The protein below binds the small molecule below.
Small molecule (SMILES): CC(=O)N[C@H]1[C@H](O[C@H]2[C@H](O)[C@@H](NC(C)=O)CO[C@@H]2CO)O[C@H](CO)[C@@H](O[C@@H]2O[C@H](CO[C@H]3O[C@H](CO)[C@@H](O)[C@H](O)[C@@H]3O[C@@H]3O[C@H](CO)[C@@H](O[C@@H]4O[C@H](CO)[C@H](O)[C@H](O)[C@H]4O)[C@H](O)[C@H]3NC(C)=O)[C@@H](O)[C@H](O[C@H]3O[C@H](CO)[C@@H](O)[C@H](O)[C@@H]3O)[C@@H]2O)[C@@H]1O

Binding-site contacts:
Ligand atom O6 contacts residue TYR100 of chain 1.F at 2.4 Å (h-bond).
Ligand atom C3 contacts residue LEU99 of chain 1.F at 3.8 Å (hydrophobic).
Ligand atom O6 contacts residue ARG228 of chain 1.F at 2.7 Å (salt-bridge).
Ligand atom O2 contacts residue TYR100 of chain 1.F at 3.2 Å (h-bond).
Ligand atom C6 contacts residue ARG228 of chain 1.F at 3.5 Å.
Ligand atom O3 contacts residue TYR100 of chain 1.F at 4.3 Å.
Ligand atom C2 contacts residue LEU99 of chain 1.F at 4.1 Å (hydrophobic).
Ligand atom O3 contacts residue TYR12 of chain 1.F at 4.1 Å.
Ligand atom C3 contacts residue ASN546 of chain 1.C at 3.9 Å.
Ligand atom C5 contacts residue ASN546 of chain 1.C at 3.6 Å.
Ligand atom C2 contacts residue ASN546 of chain 1.C at 2.7 Å.
Ligand atom C6 contacts residue TYR100 of chain 1.F at 3.6 Å (hydrophobic).
Ligand atom C2 contacts residue TYR12 of chain 1.F at 3.6 Å (hydrophobic).
Ligand atom O5 contacts residue ASN546 of chain 1.C at 2.4 Å (h-bond).
Ligand atom O6 contacts residue TYR100 of chain 1.F at 4.3 Å.
Ligand atom C6 contacts residue LEU99 of chain 1.F at 3.7 Å (hydrophobic).
Ligand atom O6 contacts residue LEU99 of chain 1.F at 4.2 Å.
Ligand atom O2 contacts residue TYR12 of chain 1.F at 2.5 Å (h-bond).
Ligand atom C1 contacts residue ASN546 of chain 1.C at 1.5 Å.
Ligand atom C2 contacts residue TYR100 of chain 1.F at 4.0 Å (hydrophobic).
Ligand atom O6 contacts residue SER204 of chain 1.F at 4.3 Å.
Ligand atom O7 contacts residue ASN546 of chain 1.C at 2.8 Å (h-bond).
Ligand atom C8 contacts residue NAG1 of chain 1.X at 3.7 Å.
Ligand atom C1 contacts residue TYR12 of chain 1.F at 4.1 Å (hydrophobic).
Ligand atom C4 contacts residue TYR12 of chain 1.F at 3.7 Å (hydrophobic).
Ligand atom C7 contacts residue ASN546 of chain 1.C at 3.1 Å.
Ligand atom N2 contacts residue PRO545 of chain 1.C at 4.3 Å.
Ligand atom C8 contacts residue ASN546 of chain 1.C at 3.7 Å.
Ligand atom O3 contacts residue LEU99 of chain 1.F at 3.4 Å.
Ligand atom C5 contacts residue LEU99 of chain 1.F at 4.0 Å (hydrophobic).
Ligand atom O7 contacts residue PRO545 of chain 1.C at 3.3 Å.
Ligand atom C7 contacts residue PRO545 of chain 1.C at 4.1 Å (hydrophobic).
Ligand atom O5 contacts residue TYR12 of chain 1.F at 4.1 Å.
Ligand atom C3 contacts residue TYR12 of chain 1.F at 4.0 Å (hydrophobic).
Ligand atom N2 contacts residue ASN546 of chain 1.C at 3.0 Å (h-bond).
Ligand atom O4 contacts residue ARG228 of chain 1.F at 4.0 Å.
Ligand atom C6 contacts residue SER204 of chain 1.F at 3.8 Å.
Ligand atom O7 contacts residue ARG543 of chain 1.C at 3.5 Å (salt-bridge).
Ligand atom C8 contacts residue NAG2 of chain 1.X at 4.4 Å.
Ligand atom C4 contacts residue ASN546 of chain 1.C at 4.3 Å.

Sequence of chain 1.F:
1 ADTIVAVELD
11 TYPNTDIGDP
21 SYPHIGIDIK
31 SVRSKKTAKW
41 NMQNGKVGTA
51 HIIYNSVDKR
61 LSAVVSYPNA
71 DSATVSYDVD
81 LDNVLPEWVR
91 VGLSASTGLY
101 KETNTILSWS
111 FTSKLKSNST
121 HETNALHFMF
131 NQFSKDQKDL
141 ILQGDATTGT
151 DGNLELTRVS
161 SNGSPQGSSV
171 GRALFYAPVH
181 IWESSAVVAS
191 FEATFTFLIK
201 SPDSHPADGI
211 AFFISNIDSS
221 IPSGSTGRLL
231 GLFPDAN

Sequence of chain 1.C:
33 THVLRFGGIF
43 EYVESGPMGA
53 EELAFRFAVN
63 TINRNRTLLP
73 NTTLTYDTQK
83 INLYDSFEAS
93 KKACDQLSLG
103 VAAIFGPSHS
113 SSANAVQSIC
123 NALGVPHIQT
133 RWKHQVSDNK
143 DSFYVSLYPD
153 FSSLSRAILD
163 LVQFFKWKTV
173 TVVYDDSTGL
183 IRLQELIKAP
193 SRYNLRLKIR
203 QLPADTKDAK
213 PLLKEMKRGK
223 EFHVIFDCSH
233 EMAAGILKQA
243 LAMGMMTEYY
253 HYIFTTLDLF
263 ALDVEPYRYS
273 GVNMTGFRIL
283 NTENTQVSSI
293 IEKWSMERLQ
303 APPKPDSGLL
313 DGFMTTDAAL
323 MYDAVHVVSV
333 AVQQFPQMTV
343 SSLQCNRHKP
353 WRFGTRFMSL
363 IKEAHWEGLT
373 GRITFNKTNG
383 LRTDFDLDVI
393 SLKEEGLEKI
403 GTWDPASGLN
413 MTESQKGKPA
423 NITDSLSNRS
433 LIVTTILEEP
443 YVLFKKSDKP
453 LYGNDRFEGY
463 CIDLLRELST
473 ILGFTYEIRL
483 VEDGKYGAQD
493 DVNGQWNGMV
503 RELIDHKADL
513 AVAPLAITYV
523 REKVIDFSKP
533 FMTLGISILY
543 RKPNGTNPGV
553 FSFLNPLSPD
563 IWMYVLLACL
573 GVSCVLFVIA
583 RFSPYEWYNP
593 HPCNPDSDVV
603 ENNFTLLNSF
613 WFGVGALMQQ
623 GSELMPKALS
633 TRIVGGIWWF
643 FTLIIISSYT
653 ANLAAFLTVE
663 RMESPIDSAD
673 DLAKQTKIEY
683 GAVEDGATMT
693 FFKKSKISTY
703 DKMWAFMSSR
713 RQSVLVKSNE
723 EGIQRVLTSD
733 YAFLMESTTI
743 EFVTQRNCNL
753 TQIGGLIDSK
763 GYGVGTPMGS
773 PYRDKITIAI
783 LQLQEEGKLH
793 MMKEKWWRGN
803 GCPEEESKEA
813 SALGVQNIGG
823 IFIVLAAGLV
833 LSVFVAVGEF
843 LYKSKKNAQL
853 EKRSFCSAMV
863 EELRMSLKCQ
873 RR